Binding-site contacts:
Ligand atom CAD contacts residue ILE242 of chain 1.C at 4.2 Å (hydrophobic).
Ligand atom CAV contacts residue ASN243 of chain 1.C at 4.4 Å.
Ligand atom CAR contacts residue ASN308 of chain 1.B at 4.0 Å.
Ligand atom CBB contacts residue LEU253 of chain 1.C at 4.3 Å (hydrophobic).
Ligand atom CAR contacts residue LYS312 of chain 1.B at 4.0 Å.
Ligand atom CAE contacts residue ILE242 of chain 1.C at 3.6 Å (hydrophobic).
Ligand atom CBH contacts residue ASN308 of chain 1.B at 4.5 Å.
Ligand atom CBC contacts residue LYS312 of chain 1.B at 4.0 Å.
Ligand atom CAT contacts residue ASN308 of chain 1.B at 3.5 Å.
Ligand atom CBF contacts residue ASN308 of chain 1.B at 4.0 Å.
Ligand atom CAQ contacts residue ALA249 of chain 1.C at 3.7 Å (hydrophobic).
Ligand atom CAK contacts residue ALA249 of chain 1.C at 4.3 Å (hydrophobic).
Ligand atom CAI contacts residue ALA246 of chain 1.C at 3.9 Å (hydrophobic).
Ligand atom CAP contacts residue LEU253 of chain 1.C at 4.2 Å (hydrophobic).
Ligand atom CAU contacts residue ASN308 of chain 1.B at 4.3 Å.
Ligand atom OAW contacts residue LYS312 of chain 1.B at 2.8 Å (salt-bridge).
Ligand atom OAW contacts residue ASN243 of chain 1.C at 4.5 Å.
Ligand atom CAS contacts residue ASN308 of chain 1.B at 4.0 Å.

A small-molecule ligand and the protein it binds are described below.
Small molecule (SMILES): CC(C)CCC[C@@H](C)[C@H]1CC[C@H]2[C@@H]3CC=C4C[C@@H](OC(=O)CCC(=O)O)CC[C@]4(C)[C@H]3CC[C@]12C

Sequence of chain 1.B:
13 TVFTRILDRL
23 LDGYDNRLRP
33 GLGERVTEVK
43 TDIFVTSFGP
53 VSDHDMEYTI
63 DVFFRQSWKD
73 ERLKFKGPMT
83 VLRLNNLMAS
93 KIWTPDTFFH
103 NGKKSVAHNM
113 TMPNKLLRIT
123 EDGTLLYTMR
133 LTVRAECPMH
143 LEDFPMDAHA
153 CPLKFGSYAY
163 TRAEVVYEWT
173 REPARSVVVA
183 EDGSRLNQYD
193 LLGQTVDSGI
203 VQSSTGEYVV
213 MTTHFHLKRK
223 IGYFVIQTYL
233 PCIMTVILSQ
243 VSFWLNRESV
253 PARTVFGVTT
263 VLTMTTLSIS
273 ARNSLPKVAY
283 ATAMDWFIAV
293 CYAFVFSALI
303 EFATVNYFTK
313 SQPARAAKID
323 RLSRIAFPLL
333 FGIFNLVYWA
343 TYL

Sequence of chain 1.C:
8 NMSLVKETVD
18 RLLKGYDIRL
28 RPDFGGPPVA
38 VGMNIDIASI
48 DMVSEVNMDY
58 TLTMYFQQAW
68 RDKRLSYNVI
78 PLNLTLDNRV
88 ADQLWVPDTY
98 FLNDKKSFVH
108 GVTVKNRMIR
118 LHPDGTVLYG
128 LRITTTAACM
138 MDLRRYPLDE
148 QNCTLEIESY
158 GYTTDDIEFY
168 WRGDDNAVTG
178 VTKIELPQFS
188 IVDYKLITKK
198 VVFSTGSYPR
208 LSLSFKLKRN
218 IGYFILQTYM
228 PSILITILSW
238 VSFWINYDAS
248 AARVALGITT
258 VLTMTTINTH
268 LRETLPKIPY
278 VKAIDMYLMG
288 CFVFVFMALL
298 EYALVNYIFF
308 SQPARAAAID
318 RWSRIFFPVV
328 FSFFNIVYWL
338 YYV